Sequence of chain 4.E:
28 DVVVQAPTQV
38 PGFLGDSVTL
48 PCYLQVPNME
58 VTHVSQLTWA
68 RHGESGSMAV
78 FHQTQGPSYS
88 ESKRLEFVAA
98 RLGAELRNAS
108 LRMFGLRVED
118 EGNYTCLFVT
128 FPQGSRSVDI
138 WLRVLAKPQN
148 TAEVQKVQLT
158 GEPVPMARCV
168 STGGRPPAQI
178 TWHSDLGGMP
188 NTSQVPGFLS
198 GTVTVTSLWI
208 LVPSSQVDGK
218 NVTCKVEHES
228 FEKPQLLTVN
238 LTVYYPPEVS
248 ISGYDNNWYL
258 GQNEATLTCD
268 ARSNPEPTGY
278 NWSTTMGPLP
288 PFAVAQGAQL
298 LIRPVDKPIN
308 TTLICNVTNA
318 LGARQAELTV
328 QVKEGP

A protein and the small-molecule ligand that binds it are described below.
Small molecule (SMILES): CC(=O)N[C@H]1[C@H](O[C@H]2[C@H](O)[C@@H](NC(C)=O)CO[C@@H]2CO)O[C@H](CO)[C@@H](O)[C@@H]1O

Binding-site contacts:
Ligand atom O6 contacts residue ASN188 of chain 4.E at 4.5 Å.
Ligand atom C2 contacts residue ASN188 of chain 4.E at 2.6 Å.
Ligand atom C7 contacts residue ASN188 of chain 4.E at 3.9 Å.
Ligand atom O7 contacts residue ASN188 of chain 4.E at 4.2 Å.
Ligand atom N2 contacts residue ASN188 of chain 4.E at 3.1 Å (h-bond).
Ligand atom C4 contacts residue ASN188 of chain 4.E at 4.2 Å.
Ligand atom O5 contacts residue ASN188 of chain 4.E at 2.3 Å (h-bond).
Ligand atom C3 contacts residue ASN188 of chain 4.E at 3.9 Å.
Ligand atom C5 contacts residue ASN188 of chain 4.E at 3.6 Å.
Ligand atom C1 contacts residue ASN188 of chain 4.E at 1.4 Å.